The protein below binds the small molecule below.
Small molecule (SMILES): O=C[C@H](O)[C@H](O)COP(=O)(O)O

Sequence of chain 2.C:
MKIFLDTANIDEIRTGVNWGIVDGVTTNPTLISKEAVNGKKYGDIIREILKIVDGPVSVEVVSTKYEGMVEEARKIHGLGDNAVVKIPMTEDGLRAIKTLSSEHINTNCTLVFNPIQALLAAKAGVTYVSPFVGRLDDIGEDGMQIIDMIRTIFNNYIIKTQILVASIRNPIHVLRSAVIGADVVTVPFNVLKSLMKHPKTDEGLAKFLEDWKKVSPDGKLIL

Sequence of chain 2.D:
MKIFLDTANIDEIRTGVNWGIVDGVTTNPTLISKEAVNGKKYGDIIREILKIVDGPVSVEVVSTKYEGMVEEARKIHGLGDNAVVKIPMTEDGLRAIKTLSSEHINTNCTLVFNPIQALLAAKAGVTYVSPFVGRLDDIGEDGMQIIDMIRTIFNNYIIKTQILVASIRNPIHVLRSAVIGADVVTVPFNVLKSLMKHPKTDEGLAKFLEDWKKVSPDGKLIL

Binding-site contacts:
Ligand atom C2 contacts residue PHE132 of chain 2.C at 3.4 Å (hydrophobic).
Ligand atom C1 contacts residue THR26 of chain 2.C at 4.2 Å.
Ligand atom C2 contacts residue ASP6 of chain 2.C at 4.1 Å.
Ligand atom O2 contacts residue ASN28 of chain 2.C at 2.8 Å (h-bond).
Ligand atom C1 contacts residue LYS86 of chain 2.C at 3.6 Å.
Ligand atom C2 contacts residue ASN28 of chain 2.C at 3.8 Å.
Ligand atom O1P contacts residue ARG135 of chain 2.C at 2.8 Å (salt-bridge).
Ligand atom C4 contacts residue ASN28 of chain 2.C at 4.3 Å.
Ligand atom O1 contacts residue THR186 of chain 2.C at 4.3 Å.
Ligand atom O2 contacts residue PHE208 of chain 2.D at 4.0 Å.
Ligand atom O3 contacts residue ASP6 of chain 2.C at 2.5 Å (salt-bridge).
Ligand atom O1 contacts residue LYS86 of chain 2.C at 3.0 Å (salt-bridge).
Ligand atom O2 contacts residue PHE132 of chain 2.C at 3.2 Å.
Ligand atom C3 contacts residue ASP6 of chain 2.C at 3.1 Å.
Ligand atom O4 contacts residue ASP6 of chain 2.C at 4.0 Å.
Ligand atom O1 contacts residue THR26 of chain 2.C at 4.2 Å.
Ligand atom C4 contacts residue PHE132 of chain 2.C at 3.8 Å (hydrophobic).
Ligand atom O2P contacts residue ARG169 of chain 2.C at 3.7 Å.
Ligand atom C4 contacts residue ARG135 of chain 2.C at 4.2 Å.
Ligand atom O2P contacts residue SER167 of chain 2.C at 4.2 Å.
Ligand atom C3 contacts residue ASN28 of chain 2.C at 3.9 Å.
Ligand atom C2 contacts residue ALA166 of chain 2.C at 4.0 Å (hydrophobic).
Ligand atom O2 contacts residue LYS86 of chain 2.C at 3.9 Å.
Ligand atom C1 contacts residue ALA166 of chain 2.C at 3.8 Å (hydrophobic).
Ligand atom P contacts residue ARG135 of chain 2.C at 3.8 Å.
Ligand atom C4 contacts residue SER167 of chain 2.C at 3.9 Å.
Ligand atom O4 contacts residue SER167 of chain 2.C at 3.6 Å.
Ligand atom O3P contacts residue ARG169 of chain 2.C at 3.6 Å.
Ligand atom C1 contacts residue ASN28 of chain 2.C at 4.3 Å.
Ligand atom C4 contacts residue ASP6 of chain 2.C at 4.2 Å.
Ligand atom C1 contacts residue ASP6 of chain 2.C at 3.3 Å.
Ligand atom P contacts residue SER167 of chain 2.C at 3.8 Å.
Ligand atom O1 contacts residue ALA166 of chain 2.C at 3.6 Å.
Ligand atom C3 contacts residue SER167 of chain 2.C at 3.8 Å.
Ligand atom O3 contacts residue ALA166 of chain 2.C at 3.6 Å.
Ligand atom O3 contacts residue SER167 of chain 2.C at 2.7 Å (h-bond).
Ligand atom C1 contacts residue THR186 of chain 2.C at 4.3 Å.
Ligand atom O3P contacts residue ARG135 of chain 2.C at 2.9 Å (salt-bridge).
Ligand atom O3P contacts residue SER167 of chain 2.C at 2.6 Å (h-bond).
Ligand atom O1 contacts residue ASP6 of chain 2.C at 4.1 Å.